Sequence of chain 1.BB:
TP

This small molecule binds to this protein.
Small molecule (SMILES): CC1=C\[C@@H](O)C[C@@H](F)Cc2nc(co2)C(=O)N2CCC[C@@H]2C(=O)O[C@H](C(C)C)[C@H](C)/C=C/C(=O)NC\C=C\1

Binding-site contacts:
Ligand atom C01 contacts residue DBB3 of chain 1.BB at 4.4 Å.
Ligand atom C26 contacts residue DBB3 of chain 1.BB at 3.5 Å.